Binding-site contacts:
Ligand atom O2 contacts residue TYR202 of chain 1.B at 3.8 Å.
Ligand atom C2 contacts residue ASP193 of chain 1.B at 2.9 Å.
Ligand atom O3 contacts residue HIS89 of chain 1.B at 3.3 Å (h-bond).
Ligand atom C1 contacts residue ASP193 of chain 1.B at 2.6 Å.
Ligand atom O1 contacts residue ASP193 of chain 1.B at 3.1 Å (salt-bridge).
Ligand atom O3 contacts residue HIS174 of chain 1.B at 3.1 Å (h-bond).
Ligand atom C2 contacts residue TYR202 of chain 1.B at 4.3 Å (hydrophobic).
Ligand atom O2 contacts residue ZN1 of chain 1.H at 4.0 Å.
Ligand atom C2 contacts residue ZN1 of chain 1.H at 2.8 Å.
Ligand atom C1 contacts residue ARG92 of chain 1.B at 3.7 Å.
Ligand atom C1 contacts residue ZN1 of chain 1.H at 2.8 Å.
Ligand atom C2 contacts residue HIS89 of chain 1.B at 4.3 Å.
Ligand atom O3 contacts residue ZN1 of chain 1.H at 2.2 Å.
Ligand atom O1 contacts residue ARG92 of chain 1.B at 3.2 Å (salt-bridge).
Ligand atom N1 contacts residue ZN1 of chain 1.H at 2.2 Å.
Ligand atom O1 contacts residue PRO42 of chain 1.B at 4.1 Å.
Ligand atom O1 contacts residue ZN1 of chain 1.H at 4.0 Å.
Ligand atom C2 contacts residue ARG230 of chain 1.B at 4.0 Å.
Ligand atom C1 contacts residue ARG230 of chain 1.B at 3.7 Å.
Ligand atom N1 contacts residue HIS89 of chain 1.B at 3.6 Å (h-bond).
Ligand atom O1 contacts residue ARG230 of chain 1.B at 2.7 Å (salt-bridge).
Ligand atom N1 contacts residue HIS174 of chain 1.B at 4.2 Å.
Ligand atom C1 contacts residue VAL91 of chain 1.B at 3.8 Å (hydrophobic).
Ligand atom N1 contacts residue VAL91 of chain 1.B at 3.5 Å.
Ligand atom O2 contacts residue HIS174 of chain 1.B at 4.2 Å.
Ligand atom C1 contacts residue HIS89 of chain 1.B at 4.5 Å.
Ligand atom N1 contacts residue HIS87 of chain 1.B at 3.2 Å (h-bond).
Ligand atom C2 contacts residue HIS174 of chain 1.B at 3.9 Å.
Ligand atom O3 contacts residue TYR202 of chain 1.B at 3.5 Å.
Ligand atom C1 contacts residue HIS87 of chain 1.B at 4.2 Å.
Ligand atom O3 contacts residue ASP193 of chain 1.B at 3.3 Å (salt-bridge).
Ligand atom O3 contacts residue HIS87 of chain 1.B at 4.5 Å.
Ligand atom O2 contacts residue ASP193 of chain 1.B at 3.5 Å (salt-bridge).
Ligand atom N1 contacts residue ARG92 of chain 1.B at 3.4 Å (salt-bridge).
Ligand atom N1 contacts residue ASP193 of chain 1.B at 2.8 Å (salt-bridge).
Ligand atom O1 contacts residue VAL91 of chain 1.B at 3.8 Å.
Ligand atom O2 contacts residue ARG230 of chain 1.B at 3.0 Å (salt-bridge).

Sequence of chain 1.B:
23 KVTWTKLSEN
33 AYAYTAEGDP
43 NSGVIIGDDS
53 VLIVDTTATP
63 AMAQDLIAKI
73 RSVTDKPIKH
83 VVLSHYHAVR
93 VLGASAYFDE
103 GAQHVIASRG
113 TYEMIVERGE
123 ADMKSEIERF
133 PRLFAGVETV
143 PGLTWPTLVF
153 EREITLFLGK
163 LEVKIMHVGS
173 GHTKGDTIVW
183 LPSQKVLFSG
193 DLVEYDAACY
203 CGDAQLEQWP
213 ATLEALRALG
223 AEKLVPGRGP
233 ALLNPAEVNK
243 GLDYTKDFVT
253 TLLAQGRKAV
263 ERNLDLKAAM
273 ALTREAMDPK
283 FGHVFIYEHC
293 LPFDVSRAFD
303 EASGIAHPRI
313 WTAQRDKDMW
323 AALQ

The protein below binds the small molecule below.
Small molecule (SMILES): NC(=O)C(=O)O